The protein below binds the small molecule below.
Small molecule (SMILES): CC(=O)N[C@@H]1[C@@H](O)[C@H](O)[C@@H](CO)O[C@H]1O

Sequence of chain 1.F:
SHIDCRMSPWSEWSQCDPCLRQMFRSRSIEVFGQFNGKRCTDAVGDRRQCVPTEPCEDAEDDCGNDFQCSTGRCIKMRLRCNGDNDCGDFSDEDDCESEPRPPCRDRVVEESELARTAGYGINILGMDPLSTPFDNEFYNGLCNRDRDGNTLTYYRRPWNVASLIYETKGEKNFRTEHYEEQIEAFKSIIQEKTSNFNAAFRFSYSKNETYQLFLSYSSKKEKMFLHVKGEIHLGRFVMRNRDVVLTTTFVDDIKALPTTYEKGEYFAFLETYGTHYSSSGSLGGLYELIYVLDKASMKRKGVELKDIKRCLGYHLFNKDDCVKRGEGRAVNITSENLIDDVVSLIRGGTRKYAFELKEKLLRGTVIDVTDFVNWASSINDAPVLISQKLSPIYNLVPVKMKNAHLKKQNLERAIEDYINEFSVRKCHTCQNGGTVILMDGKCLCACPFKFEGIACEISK

Binding-site contacts:
Ligand atom C2 contacts residue THR497 of chain 1.F at 2.3 Å.
Ligand atom N2 contacts residue THR497 of chain 1.F at 2.8 Å (h-bond).
Ligand atom C4 contacts residue THR497 of chain 1.F at 4.2 Å.
Ligand atom C2 contacts residue GLY495 of chain 1.F at 3.8 Å.
Ligand atom O3 contacts residue GLY495 of chain 1.F at 4.5 Å.
Ligand atom N2 contacts residue GLY495 of chain 1.F at 4.4 Å.
Ligand atom C1 contacts residue GLY495 of chain 1.F at 4.5 Å.
Ligand atom O5 contacts residue THR497 of chain 1.F at 2.4 Å (h-bond).
Ligand atom O7 contacts residue THR497 of chain 1.F at 3.8 Å.
Ligand atom C6 contacts residue ALA508 of chain 1.F at 4.2 Å (hydrophobic).
Ligand atom C3 contacts residue THR497 of chain 1.F at 3.7 Å.
Ligand atom C7 contacts residue THR497 of chain 1.F at 3.5 Å.
Ligand atom C5 contacts residue THR497 of chain 1.F at 3.7 Å.
Ligand atom O5 contacts residue ALA508 of chain 1.F at 4.2 Å.
Ligand atom C1 contacts residue THR497 of chain 1.F at 1.4 Å.